Binding-site contacts:
Ligand atom N2 contacts residue ASN106 of chain 1.A at 2.8 Å (h-bond).
Ligand atom N2 contacts residue ASN109 of chain 1.A at 4.5 Å.
Ligand atom C5 contacts residue ASN106 of chain 1.A at 3.7 Å.
Ligand atom O5 contacts residue ASN109 of chain 1.A at 3.6 Å.
Ligand atom C1 contacts residue ASN109 of chain 1.A at 3.8 Å.
Ligand atom C1 contacts residue THR108 of chain 1.A at 3.7 Å.
Ligand atom C3 contacts residue THR108 of chain 1.A at 4.3 Å.
Ligand atom O3 contacts residue ASN109 of chain 1.A at 4.1 Å.
Ligand atom C2 contacts residue ASN106 of chain 1.A at 2.4 Å.
Ligand atom C5 contacts residue ASN109 of chain 1.A at 3.2 Å.
Ligand atom C7 contacts residue ASN106 of chain 1.A at 3.0 Å.
Ligand atom O5 contacts residue VAL111 of chain 1.A at 3.9 Å.
Ligand atom C5 contacts residue VAL111 of chain 1.A at 4.2 Å (hydrophobic).
Ligand atom O7 contacts residue VAL155 of chain 1.A at 3.2 Å.
Ligand atom C6 contacts residue ASN109 of chain 1.A at 3.9 Å.
Ligand atom C8 contacts residue THR108 of chain 1.A at 3.5 Å.
Ligand atom C3 contacts residue ASN106 of chain 1.A at 3.8 Å.
Ligand atom O6 contacts residue VAL111 of chain 1.A at 3.4 Å.
Ligand atom C7 contacts residue VAL155 of chain 1.A at 3.6 Å (hydrophobic).
Ligand atom O5 contacts residue ASN106 of chain 1.A at 2.4 Å (h-bond).
Ligand atom O4 contacts residue ASN109 of chain 1.A at 3.4 Å (h-bond).
Ligand atom O7 contacts residue ASN106 of chain 1.A at 3.4 Å (h-bond).
Ligand atom C1 contacts residue ASN106 of chain 1.A at 1.4 Å.
Ligand atom C4 contacts residue ASN109 of chain 1.A at 3.4 Å.
Ligand atom C7 contacts residue THR108 of chain 1.A at 3.9 Å.
Ligand atom C6 contacts residue VAL111 of chain 1.A at 3.4 Å (hydrophobic).
Ligand atom C2 contacts residue THR108 of chain 1.A at 3.9 Å.
Ligand atom N2 contacts residue VAL155 of chain 1.A at 3.9 Å.
Ligand atom C2 contacts residue ASN109 of chain 1.A at 4.0 Å.
Ligand atom C4 contacts residue ASN106 of chain 1.A at 4.2 Å.
Ligand atom N2 contacts residue THR108 of chain 1.A at 3.2 Å.
Ligand atom C3 contacts residue ASN109 of chain 1.A at 3.1 Å.
Ligand atom C8 contacts residue ASN106 of chain 1.A at 3.5 Å.
Ligand atom C8 contacts residue ASN109 of chain 1.A at 3.4 Å.
Ligand atom C8 contacts residue VAL155 of chain 1.A at 3.5 Å (hydrophobic).

Sequence of chain 1.A:
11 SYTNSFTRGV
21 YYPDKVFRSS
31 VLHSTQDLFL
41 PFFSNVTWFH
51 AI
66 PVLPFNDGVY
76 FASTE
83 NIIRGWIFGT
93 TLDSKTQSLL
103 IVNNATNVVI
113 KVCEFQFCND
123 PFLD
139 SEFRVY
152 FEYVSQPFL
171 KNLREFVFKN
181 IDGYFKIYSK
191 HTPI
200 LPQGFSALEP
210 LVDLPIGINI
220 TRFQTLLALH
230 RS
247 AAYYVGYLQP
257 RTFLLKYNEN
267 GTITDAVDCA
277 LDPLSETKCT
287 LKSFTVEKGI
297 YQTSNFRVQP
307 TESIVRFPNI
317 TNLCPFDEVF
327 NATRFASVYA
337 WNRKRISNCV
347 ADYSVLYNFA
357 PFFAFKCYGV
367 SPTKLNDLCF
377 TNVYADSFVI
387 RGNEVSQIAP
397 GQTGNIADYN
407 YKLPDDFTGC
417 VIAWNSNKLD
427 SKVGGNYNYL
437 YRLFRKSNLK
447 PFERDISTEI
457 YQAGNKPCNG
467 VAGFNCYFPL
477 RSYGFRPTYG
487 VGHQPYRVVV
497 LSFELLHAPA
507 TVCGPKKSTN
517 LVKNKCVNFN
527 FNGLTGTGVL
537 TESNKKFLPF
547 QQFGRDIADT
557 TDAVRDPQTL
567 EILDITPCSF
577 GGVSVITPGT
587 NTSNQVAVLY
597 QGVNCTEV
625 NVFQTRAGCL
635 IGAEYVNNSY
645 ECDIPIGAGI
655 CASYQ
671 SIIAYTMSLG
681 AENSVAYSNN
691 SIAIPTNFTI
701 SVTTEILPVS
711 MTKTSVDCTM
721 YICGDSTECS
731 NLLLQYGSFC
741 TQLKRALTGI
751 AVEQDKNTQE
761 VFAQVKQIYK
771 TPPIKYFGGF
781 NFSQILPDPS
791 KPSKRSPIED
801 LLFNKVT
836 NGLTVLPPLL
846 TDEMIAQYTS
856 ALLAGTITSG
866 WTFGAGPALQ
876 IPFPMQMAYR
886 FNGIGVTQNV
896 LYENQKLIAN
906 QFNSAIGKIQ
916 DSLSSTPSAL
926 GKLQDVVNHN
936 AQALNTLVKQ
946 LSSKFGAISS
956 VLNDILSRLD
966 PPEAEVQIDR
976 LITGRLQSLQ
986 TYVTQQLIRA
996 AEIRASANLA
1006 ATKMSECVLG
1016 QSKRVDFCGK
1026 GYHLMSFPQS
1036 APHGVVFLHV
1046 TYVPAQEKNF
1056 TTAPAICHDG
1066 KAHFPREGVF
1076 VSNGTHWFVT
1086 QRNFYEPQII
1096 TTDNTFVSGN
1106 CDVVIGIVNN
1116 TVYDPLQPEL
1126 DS

A small-molecule ligand and the protein it binds are described below.
Small molecule (SMILES): CC(=O)N[C@H]1[C@H](O[C@H]2[C@H](O)[C@@H](NC(C)=O)CO[C@@H]2CO)O[C@H](CO)[C@@H](O)[C@@H]1O